Binding-site contacts:
Ligand atom C3 contacts residue ASN241 of chain 5.A at 3.8 Å.
Ligand atom C6 contacts residue ASN245 of chain 5.A at 3.9 Å.
Ligand atom C7 contacts residue ASN241 of chain 5.A at 3.4 Å.
Ligand atom O4 contacts residue PHE278 of chain 5.A at 3.6 Å (h-bond).
Ligand atom C1 contacts residue ASN245 of chain 5.A at 3.5 Å.
Ligand atom C2 contacts residue ASN241 of chain 5.A at 2.5 Å.
Ligand atom C6 contacts residue ASN245 of chain 5.A at 3.4 Å.
Ligand atom O7 contacts residue ASN241 of chain 5.A at 3.2 Å (h-bond).
Ligand atom C6 contacts residue LYS248 of chain 5.A at 4.5 Å.
Ligand atom C5 contacts residue PHE278 of chain 5.A at 4.5 Å (hydrophobic).
Ligand atom C5 contacts residue ASN241 of chain 5.A at 3.8 Å.
Ligand atom N2 contacts residue ASN241 of chain 5.A at 2.9 Å (h-bond).
Ligand atom O2 contacts residue PRO281 of chain 5.A at 3.8 Å.
Ligand atom C6 contacts residue LYS248 of chain 5.A at 4.2 Å.
Ligand atom O5 contacts residue ASN245 of chain 5.A at 4.0 Å.
Ligand atom C6 contacts residue LEU249 of chain 5.A at 4.1 Å (hydrophobic).
Ligand atom O5 contacts residue LYS248 of chain 5.A at 4.1 Å.
Ligand atom C5 contacts residue ASN245 of chain 5.A at 3.9 Å.
Ligand atom C3 contacts residue PRO281 of chain 5.A at 4.4 Å (hydrophobic).
Ligand atom C4 contacts residue PHE278 of chain 5.A at 3.2 Å (hydrophobic).
Ligand atom C8 contacts residue ASN241 of chain 5.A at 4.2 Å.
Ligand atom C1 contacts residue ASN241 of chain 5.A at 1.5 Å.
Ligand atom O3 contacts residue VAL280 of chain 5.A at 4.1 Å.
Ligand atom O6 contacts residue ASN245 of chain 5.A at 3.9 Å.
Ligand atom O5 contacts residue ASN241 of chain 5.A at 2.5 Å (h-bond).
Ligand atom O3 contacts residue PHE278 of chain 5.A at 3.2 Å (h-bond).
Ligand atom C4 contacts residue ASN241 of chain 5.A at 4.3 Å.
Ligand atom O3 contacts residue PRO281 of chain 5.A at 3.7 Å.
Ligand atom O5 contacts residue ASN245 of chain 5.A at 2.8 Å (h-bond).
Ligand atom C5 contacts residue ASN245 of chain 5.A at 3.6 Å.
Ligand atom C3 contacts residue PHE278 of chain 5.A at 3.6 Å (hydrophobic).

The small molecule below binds the protein below.
Small molecule (SMILES): CC(=O)N[C@H]1CO[C@H](CO[C@@H]2O[C@@H](C)[C@@H](O)[C@@H](O)[C@@H]2O)[C@@H](O)[C@@H]1O

Sequence of chain 5.A:
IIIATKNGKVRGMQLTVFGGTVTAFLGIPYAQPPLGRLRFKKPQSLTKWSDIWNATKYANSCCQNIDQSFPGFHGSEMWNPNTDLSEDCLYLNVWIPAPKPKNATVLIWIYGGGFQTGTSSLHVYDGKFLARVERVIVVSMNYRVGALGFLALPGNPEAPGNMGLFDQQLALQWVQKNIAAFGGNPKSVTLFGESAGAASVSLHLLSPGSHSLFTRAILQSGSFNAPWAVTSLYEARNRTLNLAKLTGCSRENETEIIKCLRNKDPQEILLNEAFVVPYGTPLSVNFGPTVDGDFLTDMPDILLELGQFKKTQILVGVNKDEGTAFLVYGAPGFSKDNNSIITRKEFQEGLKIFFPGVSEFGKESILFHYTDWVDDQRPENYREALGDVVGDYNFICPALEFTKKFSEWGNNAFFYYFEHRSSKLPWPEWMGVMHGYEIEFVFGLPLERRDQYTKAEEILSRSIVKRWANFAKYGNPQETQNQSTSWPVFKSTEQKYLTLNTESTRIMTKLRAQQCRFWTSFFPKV